Sequence of chain 1.B:
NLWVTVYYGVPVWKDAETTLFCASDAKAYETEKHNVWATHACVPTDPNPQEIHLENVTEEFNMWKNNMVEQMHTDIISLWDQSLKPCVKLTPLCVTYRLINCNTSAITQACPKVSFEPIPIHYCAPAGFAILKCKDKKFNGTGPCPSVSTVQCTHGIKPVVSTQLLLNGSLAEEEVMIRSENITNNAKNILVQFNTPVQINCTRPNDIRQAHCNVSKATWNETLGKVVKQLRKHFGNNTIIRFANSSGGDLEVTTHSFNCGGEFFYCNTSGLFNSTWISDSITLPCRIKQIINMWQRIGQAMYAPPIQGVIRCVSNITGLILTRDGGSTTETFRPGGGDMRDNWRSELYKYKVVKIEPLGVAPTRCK

Binding-site contacts:
Ligand atom C1 contacts residue ILE247 of chain 1.B at 4.4 Å (hydrophobic).
Ligand atom C3 contacts residue ASN246 of chain 1.B at 3.8 Å.
Ligand atom C2 contacts residue ASN246 of chain 1.B at 2.4 Å.
Ligand atom C7 contacts residue ASN246 of chain 1.B at 3.8 Å.
Ligand atom O6 contacts residue ASN249 of chain 1.B at 3.4 Å.
Ligand atom O5 contacts residue ASN246 of chain 1.B at 2.4 Å (h-bond).
Ligand atom C6 contacts residue ASN249 of chain 1.B at 4.1 Å.
Ligand atom C5 contacts residue THR248 of chain 1.B at 3.3 Å.
Ligand atom C1 contacts residue ASN249 of chain 1.B at 4.2 Å.
Ligand atom C5 contacts residue ASN246 of chain 1.B at 3.7 Å.
Ligand atom O5 contacts residue ASN249 of chain 1.B at 3.7 Å.
Ligand atom O7 contacts residue ASN246 of chain 1.B at 4.2 Å.
Ligand atom C4 contacts residue ASN246 of chain 1.B at 4.2 Å.
Ligand atom C1 contacts residue ASN246 of chain 1.B at 1.4 Å.
Ligand atom N2 contacts residue ASN246 of chain 1.B at 2.9 Å (h-bond).
Ligand atom O5 contacts residue THR248 of chain 1.B at 3.2 Å (h-bond).
Ligand atom O6 contacts residue THR248 of chain 1.B at 2.4 Å (h-bond).
Ligand atom C6 contacts residue THR248 of chain 1.B at 3.3 Å.
Ligand atom C1 contacts residue THR248 of chain 1.B at 3.8 Å.

A protein and the small-molecule ligand that binds it are described below.
Small molecule (SMILES): CC(=O)N[C@H]1[C@H](O[C@H]2[C@H](O)[C@@H](NC(C)=O)CO[C@@H]2CO)O[C@H](CO)[C@@H](O)[C@@H]1O